Sequence of chain 1.C:
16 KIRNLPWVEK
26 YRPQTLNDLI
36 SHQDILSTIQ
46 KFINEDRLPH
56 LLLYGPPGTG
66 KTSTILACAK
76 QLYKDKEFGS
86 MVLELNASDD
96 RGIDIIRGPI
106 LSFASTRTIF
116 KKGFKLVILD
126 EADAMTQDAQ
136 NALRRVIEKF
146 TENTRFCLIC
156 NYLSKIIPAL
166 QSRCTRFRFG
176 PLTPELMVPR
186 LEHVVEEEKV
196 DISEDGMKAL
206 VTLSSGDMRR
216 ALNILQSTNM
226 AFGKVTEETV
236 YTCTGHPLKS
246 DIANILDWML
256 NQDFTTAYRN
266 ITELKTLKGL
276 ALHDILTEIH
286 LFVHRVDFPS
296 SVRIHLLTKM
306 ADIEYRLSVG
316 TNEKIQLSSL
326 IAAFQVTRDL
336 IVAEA

A small-molecule ligand and the protein it binds are described below.
Small molecule (SMILES): Nc1ncnc2c1ncn2[C@@H]1O[C@H](COP(=O)(O)OP(=O)(O)OP(O)(O)=S)[C@@H](O)[C@H]1O

Binding-site contacts:
Ligand atom O3G contacts residue LYS82 of chain 1.B at 2.8 Å (salt-bridge).
Ligand atom N7 contacts residue GLY81 of chain 1.B at 3.4 Å (h-bond).
Ligand atom N7 contacts residue THR80 of chain 1.B at 3.1 Å (h-bond).
Ligand atom O1A contacts residue ARG43 of chain 1.B at 3.5 Å (salt-bridge).
Ligand atom O3' contacts residue ARG43 of chain 1.B at 3.1 Å (salt-bridge).
Ligand atom O3' contacts residue VAL39 of chain 1.B at 3.0 Å (h-bond).
Ligand atom O2' contacts residue TYR42 of chain 1.B at 3.3 Å (h-bond).
Ligand atom N1 contacts residue VAL51 of chain 1.B at 3.3 Å (h-bond).
Ligand atom N6 contacts residue THR80 of chain 1.B at 3.0 Å (h-bond).
Ligand atom O3A contacts residue ARG230 of chain 1.B at 3.2 Å (salt-bridge).
Ligand atom O2A contacts residue THR83 of chain 1.B at 3.4 Å (h-bond).
Ligand atom O2G contacts residue MG1 of chain 1.M at 2.1 Å.
Ligand atom O3B contacts residue LYS82 of chain 1.B at 3.5 Å.
Ligand atom C8 contacts residue GLY79 of chain 1.B at 3.4 Å.
Ligand atom O2B contacts residue GLY81 of chain 1.B at 2.6 Å (h-bond).
Ligand atom C4 contacts residue MET229 of chain 1.B at 3.5 Å (hydrophobic).
Ligand atom PA contacts residue ARG230 of chain 1.B at 3.6 Å.
Ligand atom O2A contacts residue GLY81 of chain 1.B at 3.3 Å.
Ligand atom N9 contacts residue MET229 of chain 1.B at 3.5 Å.
Ligand atom O2' contacts residue ARG43 of chain 1.B at 3.5 Å.
Ligand atom N7 contacts residue GLY79 of chain 1.B at 3.3 Å (h-bond).
Ligand atom O1B contacts residue THR83 of chain 1.B at 2.7 Å (h-bond).
Ligand atom O2' contacts residue VAL39 of chain 1.B at 2.7 Å (h-bond).
Ligand atom O3G contacts residue ARG139 of chain 1.C at 3.5 Å (salt-bridge).
Ligand atom O3G contacts residue ASN172 of chain 1.B at 2.8 Å (h-bond).
Ligand atom C5' contacts residue ARG230 of chain 1.B at 3.4 Å.
Ligand atom S1G contacts residue ARG230 of chain 1.B at 2.8 Å (salt-bridge).
Ligand atom O2B contacts residue THR80 of chain 1.B at 3.2 Å (h-bond).
Ligand atom N6 contacts residue ILE50 of chain 1.B at 3.4 Å.
Ligand atom S1G contacts residue ARG168 of chain 1.C at 2.8 Å (salt-bridge).
Ligand atom O1A contacts residue GLU143 of chain 1.C at 3.2 Å (salt-bridge).
Ligand atom O2G contacts residue ARG139 of chain 1.C at 3.5 Å (salt-bridge).
Ligand atom O2A contacts residue THR84 of chain 1.B at 3.0 Å (h-bond).
Ligand atom O3B contacts residue GLY79 of chain 1.B at 2.8 Å (h-bond).
Ligand atom O2G contacts residue ARG168 of chain 1.C at 3.4 Å (salt-bridge).
Ligand atom O3B contacts residue PRO78 of chain 1.B at 3.6 Å.
Ligand atom O1B contacts residue MG1 of chain 1.M at 2.6 Å.
Ligand atom O1A contacts residue ARG230 of chain 1.B at 3.0 Å (salt-bridge).
Ligand atom N6 contacts residue VAL51 of chain 1.B at 2.7 Å (h-bond).
Ligand atom O2B contacts residue LYS82 of chain 1.B at 2.8 Å (salt-bridge).

Sequence of chain 1.B:
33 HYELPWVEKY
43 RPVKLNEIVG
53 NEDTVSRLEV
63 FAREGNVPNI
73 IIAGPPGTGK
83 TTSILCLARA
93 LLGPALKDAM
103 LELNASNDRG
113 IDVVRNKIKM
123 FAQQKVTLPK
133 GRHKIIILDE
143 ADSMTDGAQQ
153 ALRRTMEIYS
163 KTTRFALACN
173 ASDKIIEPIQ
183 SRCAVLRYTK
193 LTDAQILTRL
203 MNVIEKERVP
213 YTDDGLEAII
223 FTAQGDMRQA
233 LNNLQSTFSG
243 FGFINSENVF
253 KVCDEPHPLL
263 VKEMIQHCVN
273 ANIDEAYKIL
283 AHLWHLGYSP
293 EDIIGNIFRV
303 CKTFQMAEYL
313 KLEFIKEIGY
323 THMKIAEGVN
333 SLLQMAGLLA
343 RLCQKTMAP